Binding-site contacts:
Ligand atom N3 contacts residue CYS205 of chain 1.H at 3.6 Å.
Ligand atom C2 contacts residue CYS205 of chain 1.H at 3.3 Å (hydrophobic).
Ligand atom O6 contacts residue GLY289 of chain 1.H at 2.6 Å (h-bond).
Ligand atom N3 contacts residue C911 of chain 1.FA at 3.3 Å.
Ligand atom O3P contacts residue SER262 of chain 1.H at 3.1 Å (h-bond).
Ligand atom O3' contacts residue MET259 of chain 1.H at 3.5 Å (h-bond).
Ligand atom C8 contacts residue MET75 of chain 1.H at 3.5 Å (hydrophobic).
Ligand atom N7 contacts residue ILE204 of chain 1.H at 3.4 Å.
Ligand atom O2P contacts residue SER262 of chain 1.H at 3.6 Å.
Ligand atom C2 contacts residue GLU313 of chain 1.H at 3.6 Å.
Ligand atom N7 contacts residue GLY287 of chain 1.H at 3.7 Å.
Ligand atom O2P contacts residue GLY261 of chain 1.H at 3.3 Å (h-bond).
Ligand atom O3P contacts residue GLY261 of chain 1.H at 3.7 Å.
Ligand atom N7 contacts residue MET288 of chain 1.H at 3.0 Å (h-bond).
Ligand atom O2' contacts residue ASN177 of chain 1.H at 3.7 Å.
Ligand atom O3' contacts residue ALA73 of chain 1.H at 3.4 Å.
Ligand atom C5 contacts residue MET288 of chain 1.H at 3.6 Å (hydrophobic).
Ligand atom C5 contacts residue ILE204 of chain 1.H at 3.6 Å (hydrophobic).
Ligand atom O1P contacts residue GLY202 of chain 1.H at 3.3 Å.
Ligand atom O1P contacts residue SER203 of chain 1.H at 2.5 Å (h-bond).
Ligand atom C2' contacts residue ASP238 of chain 1.H at 3.6 Å.
Ligand atom O3P contacts residue TYR285 of chain 1.H at 2.4 Å (h-bond).
Ligand atom P contacts residue SER203 of chain 1.H at 3.6 Å.
Ligand atom C4 contacts residue C911 of chain 1.FA at 3.7 Å.
Ligand atom C2 contacts residue C911 of chain 1.FA at 3.2 Å.
Ligand atom C4' contacts residue ASP238 of chain 1.H at 3.6 Å.
Ligand atom O2' contacts residue ASP238 of chain 1.H at 2.2 Å (salt-bridge).
Ligand atom O3' contacts residue ASP238 of chain 1.H at 2.6 Å (salt-bridge).
Ligand atom O6 contacts residue GLY314 of chain 1.H at 3.4 Å.
Ligand atom C8 contacts residue ILE204 of chain 1.H at 3.6 Å (hydrophobic).
Ligand atom O1P contacts residue GLY240 of chain 1.H at 3.4 Å (h-bond).
Ligand atom O3P contacts residue SER203 of chain 1.H at 2.9 Å (h-bond).
Ligand atom N1 contacts residue C911 of chain 1.FA at 3.5 Å.
Ligand atom O6 contacts residue GLY287 of chain 1.H at 3.1 Å.
Ligand atom C5' contacts residue TYR285 of chain 1.H at 3.6 Å (hydrophobic).
Ligand atom N1 contacts residue GLU313 of chain 1.H at 3.0 Å (salt-bridge).
Ligand atom C3' contacts residue ASP238 of chain 1.H at 3.5 Å.
Ligand atom C6 contacts residue GLY289 of chain 1.H at 3.5 Å.
Ligand atom O6 contacts residue MET288 of chain 1.H at 3.0 Å (h-bond).
Ligand atom O5' contacts residue GLY239 of chain 1.H at 3.3 Å.

This protein binds this small molecule.
Small molecule (SMILES): O=c1[nH]cnc2c1ncn2[C@@H]1O[C@H](COP(=O)(O)O)[C@@H](O)[C@H]1O

Sequence of chain 1.H:
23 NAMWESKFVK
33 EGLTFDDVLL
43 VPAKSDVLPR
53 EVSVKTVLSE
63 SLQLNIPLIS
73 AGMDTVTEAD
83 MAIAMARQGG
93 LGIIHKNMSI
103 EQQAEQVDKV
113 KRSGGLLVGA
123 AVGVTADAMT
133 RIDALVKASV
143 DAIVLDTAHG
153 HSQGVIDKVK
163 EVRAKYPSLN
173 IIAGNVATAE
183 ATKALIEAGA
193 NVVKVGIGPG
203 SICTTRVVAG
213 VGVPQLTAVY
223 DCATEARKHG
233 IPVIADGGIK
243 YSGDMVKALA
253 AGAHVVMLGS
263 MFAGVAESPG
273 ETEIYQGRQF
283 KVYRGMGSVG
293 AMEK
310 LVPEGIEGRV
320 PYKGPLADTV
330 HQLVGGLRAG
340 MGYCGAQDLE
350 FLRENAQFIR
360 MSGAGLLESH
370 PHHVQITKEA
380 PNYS